This protein binds this small molecule.
Small molecule (SMILES): O=C(NCc1cccnc1)c1cc(-c2csc3c(=O)cc(N4CCNCC4)oc23)cc2c1OCCO2

Binding-site contacts:
Ligand atom C29 contacts residue PRO40 of chain 1.B at 3.2 Å (hydrophobic).
Ligand atom O36 contacts residue ASN98 of chain 1.B at 2.8 Å (h-bond).
Ligand atom C24 contacts residue LEU52 of chain 1.B at 4.0 Å (hydrophobic).
Ligand atom C14 contacts residue TRP39 of chain 1.B at 3.9 Å (hydrophobic).
Ligand atom C23 contacts residue ASN98 of chain 1.B at 3.2 Å.
Ligand atom N35 contacts residue LEU52 of chain 1.B at 3.6 Å.
Ligand atom C04 contacts residue GLN43 of chain 1.B at 3.6 Å.
Ligand atom O21 contacts residue LEU50 of chain 1.B at 4.0 Å.
Ligand atom C11 contacts residue TRP39 of chain 1.B at 4.0 Å (hydrophobic).
Ligand atom C34 contacts residue ASN98 of chain 1.B at 3.3 Å.
Ligand atom C34 contacts residue LEU52 of chain 1.B at 3.6 Å (hydrophobic).
Ligand atom C10 contacts residue LEU50 of chain 1.B at 3.7 Å (hydrophobic).
Ligand atom O36 contacts residue CYS94 of chain 1.B at 4.1 Å.
Ligand atom C27 contacts residue ILE104 of chain 1.B at 3.5 Å (hydrophobic).
Ligand atom S25 contacts residue PHE41 of chain 1.B at 4.0 Å.
Ligand atom N13 contacts residue TRP39 of chain 1.B at 3.6 Å.
Ligand atom C09 contacts residue PRO40 of chain 1.B at 3.6 Å (hydrophobic).
Ligand atom O21 contacts residue ILE104 of chain 1.B at 3.8 Å.
Ligand atom C22 contacts residue ILE104 of chain 1.B at 4.0 Å (hydrophobic).
Ligand atom O36 contacts residue TYR55 of chain 1.B at 4.0 Å.
Ligand atom C08 contacts residue LEU50 of chain 1.B at 4.0 Å (hydrophobic).
Ligand atom C29 contacts residue VAL45 of chain 1.B at 3.7 Å (hydrophobic).
Ligand atom C09 contacts residue ILE104 of chain 1.B at 4.1 Å (hydrophobic).
Ligand atom C05 contacts residue PRO40 of chain 1.B at 3.8 Å (hydrophobic).
Ligand atom C23 contacts residue LEU52 of chain 1.B at 4.0 Å (hydrophobic).
Ligand atom S25 contacts residue VAL45 of chain 1.B at 3.6 Å.
Ligand atom O02 contacts residue TRP39 of chain 1.B at 3.5 Å.
Ligand atom C10 contacts residue PRO40 of chain 1.B at 3.3 Å (hydrophobic).
Ligand atom C28 contacts residue ILE104 of chain 1.B at 3.6 Å (hydrophobic).
Ligand atom C22 contacts residue ASN98 of chain 1.B at 3.4 Å.
Ligand atom C06 contacts residue TRP39 of chain 1.B at 4.0 Å (hydrophobic).
Ligand atom C28 contacts residue PRO40 of chain 1.B at 4.0 Å (hydrophobic).
Ligand atom O01 contacts residue GLN43 of chain 1.B at 3.4 Å (h-bond).
Ligand atom C26 contacts residue ILE104 of chain 1.B at 3.9 Å (hydrophobic).
Ligand atom C08 contacts residue PRO40 of chain 1.B at 3.8 Å (hydrophobic).
Ligand atom C30 contacts residue LEU52 of chain 1.B at 3.9 Å (hydrophobic).
Ligand atom C08 contacts residue ILE104 of chain 1.B at 3.7 Å (hydrophobic).
Ligand atom C09 contacts residue LEU50 of chain 1.B at 3.7 Å (hydrophobic).
Ligand atom C24 contacts residue ASN98 of chain 1.B at 4.0 Å.
Ligand atom C33 contacts residue ASN98 of chain 1.B at 3.9 Å.

Sequence of chain 1.B:
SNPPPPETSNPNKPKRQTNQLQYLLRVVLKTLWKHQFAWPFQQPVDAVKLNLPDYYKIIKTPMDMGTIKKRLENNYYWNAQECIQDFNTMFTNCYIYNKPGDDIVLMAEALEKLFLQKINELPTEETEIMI